Sequence of chain 1.A:
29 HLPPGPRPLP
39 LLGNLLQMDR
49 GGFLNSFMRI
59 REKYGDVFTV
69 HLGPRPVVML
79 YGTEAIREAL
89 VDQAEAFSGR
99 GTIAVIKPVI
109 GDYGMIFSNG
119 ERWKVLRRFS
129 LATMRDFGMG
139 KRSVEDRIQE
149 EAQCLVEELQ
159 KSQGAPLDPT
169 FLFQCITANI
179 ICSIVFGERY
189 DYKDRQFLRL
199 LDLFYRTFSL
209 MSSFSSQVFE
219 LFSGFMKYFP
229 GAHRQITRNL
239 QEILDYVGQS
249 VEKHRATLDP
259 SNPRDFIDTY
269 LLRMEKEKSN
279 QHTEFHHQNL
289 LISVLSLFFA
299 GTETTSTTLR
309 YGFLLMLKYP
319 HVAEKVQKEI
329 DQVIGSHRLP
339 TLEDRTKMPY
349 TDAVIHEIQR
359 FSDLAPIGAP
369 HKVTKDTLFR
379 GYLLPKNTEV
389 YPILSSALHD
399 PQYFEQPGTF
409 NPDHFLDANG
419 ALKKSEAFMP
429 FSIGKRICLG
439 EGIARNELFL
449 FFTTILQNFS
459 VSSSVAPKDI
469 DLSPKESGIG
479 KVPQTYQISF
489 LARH

Binding-site contacts:
Ligand atom C10 contacts residue PHE220 of chain 1.A at 3.7 Å (hydrophobic).
Ligand atom C10 contacts residue LEU40 of chain 1.A at 3.5 Å (hydrophobic).
Ligand atom C9 contacts residue PHE223 of chain 1.A at 4.1 Å (hydrophobic).
Ligand atom C11 contacts residue PHE220 of chain 1.A at 3.9 Å (hydrophobic).
Ligand atom C7 contacts residue PHE223 of chain 1.A at 4.2 Å (hydrophobic).
Ligand atom C9 contacts residue PHE220 of chain 1.A at 3.7 Å (hydrophobic).
Ligand atom C9 contacts residue LEU40 of chain 1.A at 4.4 Å (hydrophobic).
Ligand atom C8 contacts residue PHE223 of chain 1.A at 3.9 Å (hydrophobic).
Ligand atom C9 contacts residue LEU39 of chain 1.A at 4.2 Å (hydrophobic).
Ligand atom C8 contacts residue LEU39 of chain 1.A at 4.5 Å (hydrophobic).

A small-molecule ligand and the protein it binds are described below.
Small molecule (SMILES): OC[C@H]1O[C@H](O[C@H]2[C@H](O)[C@@H](O)[C@H](OCCCCCC3CCCCC3)O[C@@H]2CO)[C@H](O)[C@@H](O)[C@@H]1O